A protein and the small-molecule ligand that binds it are described below.
Small molecule (SMILES): OC[C@H]1O[C@@H](O[C@H]2[C@H](O)[C@@H](O)[C@H](O)O[C@@H]2CO)[C@H](O)[C@@H](O)[C@@H]1O

Binding-site contacts:
Ligand atom C2 contacts residue LYS256 of chain 1.A at 3.5 Å.
Ligand atom C5 contacts residue ASP257 of chain 1.A at 4.1 Å.
Ligand atom C6 contacts residue ARG395 of chain 1.A at 3.8 Å.
Ligand atom O4 contacts residue TRP370 of chain 1.A at 3.9 Å.
Ligand atom O1 contacts residue ARG395 of chain 1.A at 3.4 Å (salt-bridge).
Ligand atom O3 contacts residue GLU216 of chain 1.A at 2.7 Å (salt-bridge).
Ligand atom O2 contacts residue HIS227 of chain 1.A at 3.6 Å.
Ligand atom O3 contacts residue HIS227 of chain 1.A at 2.8 Å (h-bond).
Ligand atom C2 contacts residue HIS227 of chain 1.A at 3.6 Å.
Ligand atom O5 contacts residue ARG395 of chain 1.A at 3.4 Å (salt-bridge).
Ligand atom O2 contacts residue LYS256 of chain 1.A at 3.9 Å.
Ligand atom O2 contacts residue ASP257 of chain 1.A at 2.7 Å (salt-bridge).
Ligand atom C6 contacts residue TRP379 of chain 1.A at 3.7 Å (hydrophobic).
Ligand atom C5 contacts residue TRP379 of chain 1.A at 3.5 Å (hydrophobic).
Ligand atom C4 contacts residue TRP379 of chain 1.A at 3.9 Å (hydrophobic).
Ligand atom C3 contacts residue ARG249 of chain 1.A at 3.1 Å.
Ligand atom O6 contacts residue GLN174 of chain 1.A at 3.5 Å.
Ligand atom O4 contacts residue GLU216 of chain 1.A at 2.5 Å (salt-bridge).
Ligand atom O4 contacts residue TRP379 of chain 1.A at 3.5 Å.
Ligand atom C3 contacts residue ASP257 of chain 1.A at 3.9 Å.
Ligand atom O2 contacts residue ARG249 of chain 1.A at 3.4 Å (salt-bridge).
Ligand atom C2 contacts residue TYR384 of chain 1.A at 3.9 Å (hydrophobic).
Ligand atom C1 contacts residue ASP257 of chain 1.A at 3.9 Å.
Ligand atom O4 contacts residue LYS256 of chain 1.A at 3.8 Å.
Ligand atom C3 contacts residue GLU216 of chain 1.A at 3.4 Å.
Ligand atom C4 contacts residue GLN174 of chain 1.A at 4.1 Å.
Ligand atom O3 contacts residue ARG249 of chain 1.A at 3.3 Å (salt-bridge).
Ligand atom O1 contacts residue TYR384 of chain 1.A at 4.1 Å.
Ligand atom C3 contacts residue TRP379 of chain 1.A at 4.0 Å (hydrophobic).
Ligand atom O2 contacts residue TYR384 of chain 1.A at 3.6 Å.
Ligand atom O4 contacts residue ASP257 of chain 1.A at 3.6 Å.
Ligand atom C2 contacts residue ASP257 of chain 1.A at 3.7 Å.
Ligand atom C4 contacts residue GLU216 of chain 1.A at 3.8 Å.
Ligand atom C3 contacts residue HIS227 of chain 1.A at 3.9 Å.
Ligand atom C1 contacts residue TRP379 of chain 1.A at 3.9 Å (hydrophobic).
Ligand atom O3 contacts residue ASP213 of chain 1.A at 3.0 Å (salt-bridge).
Ligand atom C2 contacts residue ARG249 of chain 1.A at 3.8 Å.
Ligand atom O6 contacts residue TRP379 of chain 1.A at 3.8 Å.
Ligand atom C6 contacts residue ASP260 of chain 1.A at 4.1 Å.
Ligand atom O6 contacts residue ARG395 of chain 1.A at 2.9 Å (salt-bridge).

Sequence of chain 1.A:
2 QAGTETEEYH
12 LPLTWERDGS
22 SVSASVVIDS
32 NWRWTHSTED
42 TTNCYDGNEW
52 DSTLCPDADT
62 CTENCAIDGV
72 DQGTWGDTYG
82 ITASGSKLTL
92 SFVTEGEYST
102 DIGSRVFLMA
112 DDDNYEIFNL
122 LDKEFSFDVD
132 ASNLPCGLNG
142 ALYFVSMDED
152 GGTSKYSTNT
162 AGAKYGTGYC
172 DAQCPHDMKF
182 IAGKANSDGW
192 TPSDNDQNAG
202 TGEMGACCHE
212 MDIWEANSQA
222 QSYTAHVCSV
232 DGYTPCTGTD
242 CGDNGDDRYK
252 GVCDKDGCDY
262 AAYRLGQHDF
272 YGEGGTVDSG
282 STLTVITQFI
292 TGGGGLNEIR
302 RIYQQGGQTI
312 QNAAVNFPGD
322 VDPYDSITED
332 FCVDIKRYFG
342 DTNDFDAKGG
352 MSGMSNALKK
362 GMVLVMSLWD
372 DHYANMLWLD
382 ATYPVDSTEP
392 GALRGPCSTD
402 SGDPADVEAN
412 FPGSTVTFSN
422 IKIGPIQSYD